Binding-site contacts:
Ligand atom C4 contacts residue NAP1 of chain 1.IA at 3.9 Å.
Ligand atom C3 contacts residue LYS225 of chain 1.G at 3.9 Å.
Ligand atom O4 contacts residue SER126 of chain 1.G at 2.7 Å (h-bond).
Ligand atom C4 contacts residue SER126 of chain 1.G at 3.3 Å.
Ligand atom C3 contacts residue ADP1 of chain 1.MA at 3.7 Å.
Ligand atom O2 contacts residue NAP1 of chain 1.IA at 3.7 Å.
Ligand atom C6 contacts residue SER163 of chain 1.G at 3.4 Å.
Ligand atom O3 contacts residue LYS225 of chain 1.G at 2.8 Å (salt-bridge).
Ligand atom O4 contacts residue PHE187 of chain 1.G at 3.5 Å.
Ligand atom O6 contacts residue SER163 of chain 1.G at 2.4 Å (h-bond).
Ligand atom O2 contacts residue ADP1 of chain 1.MA at 2.7 Å (h-bond).
Ligand atom C5 contacts residue ADP1 of chain 1.MA at 3.6 Å.
Ligand atom O6 contacts residue ALA165 of chain 1.G at 3.7 Å.
Ligand atom C5 contacts residue THR128 of chain 1.G at 4.0 Å.
Ligand atom C5 contacts residue NAP1 of chain 1.IA at 4.0 Å.
Ligand atom O6 contacts residue NAP1 of chain 1.IA at 3.5 Å.
Ligand atom O5 contacts residue ADP1 of chain 1.MA at 2.3 Å (h-bond).
Ligand atom C3 contacts residue SER126 of chain 1.G at 2.9 Å.
Ligand atom O5 contacts residue THR128 of chain 1.G at 4.2 Å.
Ligand atom C2 contacts residue SER126 of chain 1.G at 4.3 Å.
Ligand atom C4 contacts residue LYS225 of chain 1.G at 4.3 Å.
Ligand atom O4 contacts residue NAP1 of chain 1.IA at 3.4 Å (h-bond).
Ligand atom O5 contacts residue NAP1 of chain 1.IA at 4.3 Å.
Ligand atom C4 contacts residue ADP1 of chain 1.MA at 4.1 Å.
Ligand atom C5 contacts residue PHE187 of chain 1.G at 4.2 Å (hydrophobic).
Ligand atom C1 contacts residue MET228 of chain 1.G at 4.4 Å (hydrophobic).
Ligand atom O2 contacts residue MET228 of chain 1.G at 3.1 Å (h-bond).
Ligand atom O3 contacts residue MET228 of chain 1.G at 3.8 Å.
Ligand atom C3 contacts residue MET228 of chain 1.G at 3.8 Å (hydrophobic).
Ligand atom C2 contacts residue MET228 of chain 1.G at 3.5 Å (hydrophobic).
Ligand atom C1 contacts residue ADP1 of chain 1.MA at 1.4 Å.
Ligand atom C6 contacts residue PHE187 of chain 1.G at 3.8 Å (hydrophobic).
Ligand atom C2 contacts residue ADP1 of chain 1.MA at 2.4 Å.
Ligand atom C5 contacts residue SER126 of chain 1.G at 4.2 Å.
Ligand atom C1 contacts residue THR128 of chain 1.G at 4.0 Å.
Ligand atom O2 contacts residue LYS225 of chain 1.G at 3.3 Å (salt-bridge).
Ligand atom C2 contacts residue LYS225 of chain 1.G at 4.1 Å.
Ligand atom C6 contacts residue NAP1 of chain 1.IA at 2.9 Å.
Ligand atom O6 contacts residue PHE187 of chain 1.G at 3.5 Å.
Ligand atom O3 contacts residue SER126 of chain 1.G at 2.9 Å (h-bond).

This protein binds this small molecule.
Small molecule (SMILES): OC[C@H]1O[C@@H](O)[C@@H](O)[C@@H](O)[C@@H]1O

Sequence of chain 1.G:
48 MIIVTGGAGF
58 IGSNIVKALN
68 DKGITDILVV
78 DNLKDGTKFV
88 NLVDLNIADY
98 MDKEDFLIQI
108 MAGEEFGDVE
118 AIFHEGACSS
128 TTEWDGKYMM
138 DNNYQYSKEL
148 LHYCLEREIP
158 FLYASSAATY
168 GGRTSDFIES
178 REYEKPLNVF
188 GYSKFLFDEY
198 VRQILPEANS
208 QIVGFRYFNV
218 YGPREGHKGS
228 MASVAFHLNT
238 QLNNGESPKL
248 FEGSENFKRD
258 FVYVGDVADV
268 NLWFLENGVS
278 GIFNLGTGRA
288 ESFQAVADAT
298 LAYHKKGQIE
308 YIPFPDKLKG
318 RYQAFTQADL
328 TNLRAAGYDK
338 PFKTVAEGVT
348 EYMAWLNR